Binding-site contacts:
Ligand atom N02 contacts residue THR97 of chain 38.A at 3.4 Å.
Ligand atom C07 contacts residue TYR193 of chain 38.A at 3.6 Å (hydrophobic).
Ligand atom F26 contacts residue ALA169 of chain 38.A at 2.5 Å.
Ligand atom N20 contacts residue ILE182 of chain 38.A at 3.3 Å.
Ligand atom C30 contacts residue TYR193 of chain 38.A at 3.8 Å (hydrophobic).
Ligand atom C08 contacts residue MET241 of chain 38.A at 3.6 Å (hydrophobic).
Ligand atom O01 contacts residue THR97 of chain 38.A at 3.6 Å.
Ligand atom N20 contacts residue PHE147 of chain 38.A at 3.4 Å.
Ligand atom F26 contacts residue ALA145 of chain 38.A at 2.9 Å.
Ligand atom O23 contacts residue LEU220 of chain 38.A at 3.2 Å.
Ligand atom C29 contacts residue VAL195 of chain 38.A at 3.4 Å (hydrophobic).
Ligand atom C05 contacts residue TYR193 of chain 38.A at 3.3 Å (hydrophobic).
Ligand atom N20 contacts residue ILE184 of chain 38.A at 3.8 Å.
Ligand atom C29 contacts residue SER194 of chain 38.A at 3.5 Å.
Ligand atom O10 contacts residue ILE95 of chain 38.A at 3.3 Å.
Ligand atom F25 contacts residue ALA145 of chain 38.A at 3.0 Å.
Ligand atom C13 contacts residue ILE119 of chain 38.A at 3.4 Å (hydrophobic).
Ligand atom F26 contacts residue MET146 of chain 38.A at 3.2 Å.
Ligand atom C21 contacts residue PHE147 of chain 38.A at 3.8 Å (hydrophobic).
Ligand atom C22 contacts residue ALA145 of chain 38.A at 3.6 Å (hydrophobic).
Ligand atom C08 contacts residue ALA117 of chain 38.A at 3.8 Å (hydrophobic).
Ligand atom C22 contacts residue ALA169 of chain 38.A at 3.5 Å (hydrophobic).
Ligand atom C04 contacts residue TYR193 of chain 38.A at 3.8 Å (hydrophobic).
Ligand atom C29 contacts residue TYR193 of chain 38.A at 3.5 Å (hydrophobic).
Ligand atom C21 contacts residue ILE182 of chain 38.A at 3.4 Å (hydrophobic).
Ligand atom C30 contacts residue PHE115 of chain 38.A at 3.6 Å (hydrophobic).
Ligand atom C06 contacts residue TYR193 of chain 38.A at 3.8 Å (hydrophobic).
Ligand atom O01 contacts residue PHE115 of chain 38.A at 3.5 Å.
Ligand atom F24 contacts residue ILE182 of chain 38.A at 3.6 Å.
Ligand atom N02 contacts residue PHE115 of chain 38.A at 3.6 Å.
Ligand atom F24 contacts residue ALA169 of chain 38.A at 3.3 Å.
Ligand atom C22 contacts residue PHE147 of chain 38.A at 3.8 Å (hydrophobic).
Ligand atom C16 contacts residue ILE184 of chain 38.A at 3.2 Å (hydrophobic).
Ligand atom F26 contacts residue PHE147 of chain 38.A at 2.6 Å.
Ligand atom F25 contacts residue VAL171 of chain 38.A at 3.1 Å.
Ligand atom N19 contacts residue LEU220 of chain 38.A at 3.1 Å.
Ligand atom C14 contacts residue ILE119 of chain 38.A at 3.6 Å (hydrophobic).
Ligand atom N28 contacts residue TYR193 of chain 38.A at 3.4 Å.
Ligand atom C17 contacts residue ILE184 of chain 38.A at 3.4 Å (hydrophobic).
Ligand atom C12 contacts residue ILE119 of chain 38.A at 3.4 Å (hydrophobic).

Sequence of chain 38.A:
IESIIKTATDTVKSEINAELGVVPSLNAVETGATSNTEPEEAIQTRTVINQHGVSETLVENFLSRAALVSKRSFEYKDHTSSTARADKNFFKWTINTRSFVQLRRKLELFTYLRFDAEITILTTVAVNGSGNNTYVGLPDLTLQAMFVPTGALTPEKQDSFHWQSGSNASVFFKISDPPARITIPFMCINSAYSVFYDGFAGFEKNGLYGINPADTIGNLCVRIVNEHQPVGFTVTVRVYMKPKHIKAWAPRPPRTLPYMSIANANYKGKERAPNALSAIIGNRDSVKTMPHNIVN

Sequence of chain 38.B:
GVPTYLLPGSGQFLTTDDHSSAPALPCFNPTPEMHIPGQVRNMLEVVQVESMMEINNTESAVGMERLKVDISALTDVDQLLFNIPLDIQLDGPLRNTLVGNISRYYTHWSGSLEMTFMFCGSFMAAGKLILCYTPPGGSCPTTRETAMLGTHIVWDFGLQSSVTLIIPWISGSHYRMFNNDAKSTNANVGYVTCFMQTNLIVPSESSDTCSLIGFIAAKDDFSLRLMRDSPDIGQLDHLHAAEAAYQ

The small molecule below binds the protein below.
Small molecule (SMILES): Cc1cc(-c2noc(C(F)(F)F)n2)ccc1OCCCc1cc(C(=O)N(C)C)no1